Sequence of chain 1.A:
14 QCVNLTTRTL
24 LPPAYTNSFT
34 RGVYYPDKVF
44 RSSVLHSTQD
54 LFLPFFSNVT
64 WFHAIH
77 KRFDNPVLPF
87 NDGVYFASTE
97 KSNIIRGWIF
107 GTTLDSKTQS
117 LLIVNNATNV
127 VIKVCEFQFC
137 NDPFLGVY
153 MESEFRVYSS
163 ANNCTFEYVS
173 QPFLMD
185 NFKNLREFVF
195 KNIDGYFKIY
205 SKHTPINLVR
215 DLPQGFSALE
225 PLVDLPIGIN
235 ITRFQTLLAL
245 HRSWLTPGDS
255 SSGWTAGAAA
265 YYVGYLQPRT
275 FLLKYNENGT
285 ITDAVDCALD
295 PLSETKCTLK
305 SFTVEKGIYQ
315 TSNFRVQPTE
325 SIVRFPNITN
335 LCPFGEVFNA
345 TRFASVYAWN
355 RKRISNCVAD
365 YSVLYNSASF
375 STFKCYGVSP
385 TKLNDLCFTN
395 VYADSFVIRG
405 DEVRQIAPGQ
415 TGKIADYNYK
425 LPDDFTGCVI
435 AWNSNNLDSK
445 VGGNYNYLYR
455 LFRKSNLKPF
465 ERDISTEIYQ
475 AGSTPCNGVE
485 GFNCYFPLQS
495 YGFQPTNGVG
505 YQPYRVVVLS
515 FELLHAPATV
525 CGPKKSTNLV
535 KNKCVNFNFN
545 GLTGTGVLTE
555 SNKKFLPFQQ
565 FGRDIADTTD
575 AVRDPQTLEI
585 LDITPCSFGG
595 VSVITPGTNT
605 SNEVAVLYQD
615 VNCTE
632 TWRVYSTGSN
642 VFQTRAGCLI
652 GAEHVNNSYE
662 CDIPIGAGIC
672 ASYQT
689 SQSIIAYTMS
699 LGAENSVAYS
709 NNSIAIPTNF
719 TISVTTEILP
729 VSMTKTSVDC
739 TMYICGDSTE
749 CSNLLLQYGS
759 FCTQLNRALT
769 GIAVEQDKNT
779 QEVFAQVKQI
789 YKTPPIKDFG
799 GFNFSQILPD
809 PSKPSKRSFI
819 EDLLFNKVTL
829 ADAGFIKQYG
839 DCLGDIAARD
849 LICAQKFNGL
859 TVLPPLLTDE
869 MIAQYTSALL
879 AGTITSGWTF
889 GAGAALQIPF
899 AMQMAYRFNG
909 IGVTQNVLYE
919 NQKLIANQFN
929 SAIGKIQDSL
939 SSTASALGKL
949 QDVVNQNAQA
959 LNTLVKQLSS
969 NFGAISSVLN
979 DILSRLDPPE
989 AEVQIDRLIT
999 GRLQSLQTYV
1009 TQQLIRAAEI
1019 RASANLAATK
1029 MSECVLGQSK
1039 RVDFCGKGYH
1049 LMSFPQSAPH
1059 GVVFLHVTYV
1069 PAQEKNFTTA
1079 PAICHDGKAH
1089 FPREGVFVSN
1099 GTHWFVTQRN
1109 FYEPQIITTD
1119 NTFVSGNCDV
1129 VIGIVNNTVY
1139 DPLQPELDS

This protein binds this small molecule.
Small molecule (SMILES): CC(=O)N[C@@H]1[C@@H](O)[C@H](O)[C@@H](CO)O[C@H]1O

Binding-site contacts:
Ligand atom C6 contacts residue GLN580 of chain 1.A at 3.3 Å.
Ligand atom O7 contacts residue ASN331 of chain 1.A at 3.2 Å (h-bond).
Ligand atom C2 contacts residue ASN331 of chain 1.A at 2.4 Å.
Ligand atom O4 contacts residue GLN580 of chain 1.A at 4.1 Å.
Ligand atom O6 contacts residue ASN331 of chain 1.A at 3.9 Å.
Ligand atom O5 contacts residue ASN331 of chain 1.A at 2.4 Å (h-bond).
Ligand atom C1 contacts residue ASN331 of chain 1.A at 1.4 Å.
Ligand atom O6 contacts residue PRO579 of chain 1.A at 3.7 Å.
Ligand atom C8 contacts residue ASN331 of chain 1.A at 4.3 Å.
Ligand atom C4 contacts residue GLN580 of chain 1.A at 3.4 Å.
Ligand atom C6 contacts residue PRO579 of chain 1.A at 3.9 Å (hydrophobic).
Ligand atom C7 contacts residue ASN331 of chain 1.A at 3.2 Å.
Ligand atom C6 contacts residue ASN331 of chain 1.A at 4.5 Å.
Ligand atom O7 contacts residue GLN580 of chain 1.A at 4.4 Å.
Ligand atom O6 contacts residue GLN580 of chain 1.A at 4.4 Å.
Ligand atom C3 contacts residue ASN331 of chain 1.A at 3.8 Å.
Ligand atom C5 contacts residue GLN580 of chain 1.A at 3.6 Å.
Ligand atom C5 contacts residue ASN331 of chain 1.A at 3.7 Å.
Ligand atom O6 contacts residue LEU582 of chain 1.A at 4.1 Å.
Ligand atom C3 contacts residue GLN580 of chain 1.A at 4.4 Å.
Ligand atom O5 contacts residue GLN580 of chain 1.A at 3.7 Å.
Ligand atom C6 contacts residue LEU582 of chain 1.A at 3.9 Å (hydrophobic).
Ligand atom C2 contacts residue GLN580 of chain 1.A at 4.5 Å.
Ligand atom N2 contacts residue ASN331 of chain 1.A at 2.8 Å (h-bond).
Ligand atom C4 contacts residue ASN331 of chain 1.A at 4.2 Å.